Sequence of chain 2.A:
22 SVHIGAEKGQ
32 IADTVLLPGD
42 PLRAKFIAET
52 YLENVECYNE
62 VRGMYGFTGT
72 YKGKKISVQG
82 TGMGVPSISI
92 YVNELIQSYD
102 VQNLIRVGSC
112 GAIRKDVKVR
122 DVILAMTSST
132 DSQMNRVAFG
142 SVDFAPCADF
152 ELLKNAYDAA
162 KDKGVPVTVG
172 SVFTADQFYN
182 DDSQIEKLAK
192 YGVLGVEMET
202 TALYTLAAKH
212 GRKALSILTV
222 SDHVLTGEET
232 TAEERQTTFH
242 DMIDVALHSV

Binding-site contacts:
Ligand atom N9 contacts residue GLY112 of chain 2.A at 3.7 Å.
Ligand atom C2 contacts residue PHE179 of chain 2.A at 3.4 Å (hydrophobic).
Ligand atom N9 contacts residue VAL197 of chain 2.A at 3.7 Å.
Ligand atom N7 contacts residue SER222 of chain 2.A at 4.0 Å.
Ligand atom C5 contacts residue CYS111 of chain 2.A at 4.3 Å (hydrophobic).
Ligand atom C4 contacts residue PHE179 of chain 2.A at 3.6 Å (hydrophobic).
Ligand atom C6 contacts residue PHE179 of chain 2.A at 3.6 Å (hydrophobic).
Ligand atom N7 contacts residue CYS111 of chain 2.A at 3.6 Å.
Ligand atom N3 contacts residue GLU198 of chain 2.A at 3.9 Å.
Ligand atom N7 contacts residue ASP223 of chain 2.A at 3.5 Å (salt-bridge).
Ligand atom N6 contacts residue PHE179 of chain 2.A at 4.2 Å.
Ligand atom N6 contacts residue VAL225 of chain 2.A at 3.4 Å.
Ligand atom C4 contacts residue GLU198 of chain 2.A at 4.3 Å.
Ligand atom N6 contacts residue ASP223 of chain 2.A at 4.2 Å.
Ligand atom N3 contacts residue PHE179 of chain 2.A at 3.6 Å.
Ligand atom N9 contacts residue GLU198 of chain 2.A at 4.3 Å.
Ligand atom C4 contacts residue VAL197 of chain 2.A at 3.6 Å (hydrophobic).
Ligand atom C8 contacts residue VAL197 of chain 2.A at 4.2 Å (hydrophobic).
Ligand atom N9 contacts residue PHE179 of chain 2.A at 4.3 Å.
Ligand atom C8 contacts residue SER222 of chain 2.A at 3.6 Å.
Ligand atom C6 contacts residue VAL197 of chain 2.A at 4.1 Å (hydrophobic).
Ligand atom N7 contacts residue GLY112 of chain 2.A at 3.2 Å (h-bond).
Ligand atom N1 contacts residue VAL197 of chain 2.A at 3.9 Å.
Ligand atom N1 contacts residue PHE179 of chain 2.A at 3.6 Å.
Ligand atom C6 contacts residue VAL225 of chain 2.A at 4.2 Å (hydrophobic).
Ligand atom C4 contacts residue GLY112 of chain 2.A at 3.9 Å.
Ligand atom C8 contacts residue GLY112 of chain 2.A at 3.3 Å.
Ligand atom C5 contacts residue GLY112 of chain 2.A at 3.6 Å.
Ligand atom N3 contacts residue VAL197 of chain 2.A at 3.8 Å.
Ligand atom N6 contacts residue GLY112 of chain 2.A at 4.3 Å.
Ligand atom C8 contacts residue SER110 of chain 2.A at 3.4 Å.
Ligand atom N7 contacts residue PHE179 of chain 2.A at 4.2 Å.
Ligand atom N3 contacts residue MET199 of chain 2.A at 4.1 Å.
Ligand atom N9 contacts residue CYS111 of chain 2.A at 3.6 Å.
Ligand atom C6 contacts residue GLY112 of chain 2.A at 4.3 Å.
Ligand atom C5 contacts residue VAL197 of chain 2.A at 4.1 Å (hydrophobic).
Ligand atom N9 contacts residue SER110 of chain 2.A at 3.9 Å.
Ligand atom C2 contacts residue VAL197 of chain 2.A at 3.8 Å (hydrophobic).
Ligand atom C5 contacts residue PHE179 of chain 2.A at 3.5 Å (hydrophobic).
Ligand atom C8 contacts residue CYS111 of chain 2.A at 3.3 Å (hydrophobic).

A small-molecule ligand and the protein it binds are described below.
Small molecule (SMILES): Nc1ncnc2[nH]cnc12